Sequence of chain 31.C:
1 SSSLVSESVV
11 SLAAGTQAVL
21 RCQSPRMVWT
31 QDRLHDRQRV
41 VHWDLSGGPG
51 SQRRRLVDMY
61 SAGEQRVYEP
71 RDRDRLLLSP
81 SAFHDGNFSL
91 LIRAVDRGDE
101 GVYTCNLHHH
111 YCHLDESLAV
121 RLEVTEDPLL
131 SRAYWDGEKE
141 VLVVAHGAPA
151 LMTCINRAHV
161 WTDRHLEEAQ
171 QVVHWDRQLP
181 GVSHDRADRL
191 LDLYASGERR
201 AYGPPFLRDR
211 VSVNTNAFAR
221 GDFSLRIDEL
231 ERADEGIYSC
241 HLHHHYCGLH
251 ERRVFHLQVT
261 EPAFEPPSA

Binding-site contacts:
Ligand atom N2 contacts residue ASN87 of chain 31.C at 2.9 Å (h-bond).
Ligand atom O6 contacts residue SER79 of chain 31.C at 2.5 Å (h-bond).
Ligand atom C4 contacts residue ASN87 of chain 31.C at 4.2 Å.
Ligand atom O7 contacts residue ASN87 of chain 31.C at 4.4 Å.
Ligand atom O5 contacts residue ASN87 of chain 31.C at 2.4 Å (h-bond).
Ligand atom C5 contacts residue ASN87 of chain 31.C at 3.7 Å.
Ligand atom C7 contacts residue ASN87 of chain 31.C at 3.9 Å.
Ligand atom C1 contacts residue ASN87 of chain 31.C at 1.4 Å.
Ligand atom O6 contacts residue LEU91 of chain 31.C at 3.9 Å.
Ligand atom C6 contacts residue SER79 of chain 31.C at 3.6 Å.
Ligand atom C5 contacts residue SER79 of chain 31.C at 4.3 Å.
Ligand atom C2 contacts residue ASN87 of chain 31.C at 2.5 Å.
Ligand atom C8 contacts residue ILE155 of chain 31.C at 3.7 Å (hydrophobic).
Ligand atom O5 contacts residue SER79 of chain 31.C at 3.8 Å.
Ligand atom C3 contacts residue ASN87 of chain 31.C at 3.8 Å.

The protein below binds the small molecule below.
Small molecule (SMILES): CC(=O)N[C@@H]1[C@@H](O)[C@H](O)[C@@H](CO)O[C@H]1O